Sequence of chain 1.B:
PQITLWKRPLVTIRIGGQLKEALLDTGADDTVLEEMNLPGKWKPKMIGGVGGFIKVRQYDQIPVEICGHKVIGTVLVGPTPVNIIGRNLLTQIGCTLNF

Binding-site contacts:
Ligand atom O10 contacts residue GLY49 of chain 1.A at 3.1 Å.
Ligand atom C36 contacts residue VAL50 of chain 1.B at 3.6 Å (hydrophobic).
Ligand atom C17 contacts residue ASP25 of chain 1.B at 3.5 Å.
Ligand atom C15 contacts residue GLY27 of chain 1.A at 3.7 Å.
Ligand atom N20 contacts residue GLY27 of chain 1.B at 3.3 Å (h-bond).
Ligand atom C35 contacts residue PRO81 of chain 1.A at 3.6 Å (hydrophobic).
Ligand atom C31 contacts residue GLY48 of chain 1.B at 3.1 Å.
Ligand atom O28 contacts residue ASP29 of chain 1.B at 2.9 Å (salt-bridge).
Ligand atom C29 contacts residue GLY27 of chain 1.B at 3.6 Å.
Ligand atom N1 contacts residue ASP30 of chain 1.A at 3.2 Å (salt-bridge).
Ligand atom C6 contacts residue ALA28 of chain 1.A at 3.6 Å (hydrophobic).
Ligand atom C33 contacts residue GLY27 of chain 1.B at 3.4 Å.
Ligand atom C15 contacts residue VAL82 of chain 1.B at 3.4 Å (hydrophobic).
Ligand atom C16 contacts residue GLY27 of chain 1.A at 3.7 Å.
Ligand atom O22 contacts residue VAL50 of chain 1.A at 3.0 Å.
Ligand atom O18 contacts residue GLY27 of chain 1.B at 3.6 Å.
Ligand atom C17 contacts residue ASP25 of chain 1.A at 3.3 Å.
Ligand atom O9 contacts residue VAL50 of chain 1.B at 3.6 Å.
Ligand atom C7 contacts residue VAL32 of chain 1.A at 3.4 Å (hydrophobic).
Ligand atom O26 contacts residue ASP30 of chain 1.B at 3.2 Å (salt-bridge).
Ligand atom O18 contacts residue ASP25 of chain 1.B at 2.7 Å (salt-bridge).
Ligand atom C7 contacts residue ALA28 of chain 1.A at 3.5 Å (hydrophobic).
Ligand atom O10 contacts residue VAL50 of chain 1.B at 3.4 Å.
Ligand atom C12 contacts residue GLY27 of chain 1.A at 3.2 Å.
Ligand atom O26 contacts residue ASP29 of chain 1.B at 3.3 Å (salt-bridge).
Ligand atom C27 contacts residue ASP29 of chain 1.B at 3.6 Å.
Ligand atom C32 contacts residue ILE84 of chain 1.A at 3.8 Å (hydrophobic).
Ligand atom C30 contacts residue GLY48 of chain 1.B at 2.8 Å.
Ligand atom O9 contacts residue ILE84 of chain 1.A at 3.6 Å.
Ligand atom C7 contacts residue ASP30 of chain 1.A at 3.4 Å.
Ligand atom C16 contacts residue ASP25 of chain 1.A at 3.2 Å.
Ligand atom C36 contacts residue PRO81 of chain 1.A at 3.5 Å (hydrophobic).
Ligand atom O18 contacts residue ASP25 of chain 1.A at 2.5 Å (salt-bridge).
Ligand atom C25 contacts residue ASP30 of chain 1.B at 3.7 Å.
Ligand atom C32 contacts residue ASP25 of chain 1.A at 3.1 Å.
Ligand atom C4 contacts residue GLY48 of chain 1.A at 3.7 Å.
Ligand atom C36 contacts residue GLY49 of chain 1.B at 3.6 Å.
Ligand atom O23 contacts residue ALA28 of chain 1.B at 3.6 Å.
Ligand atom C32 contacts residue GLY27 of chain 1.B at 3.7 Å.
Ligand atom C13 contacts residue GLY27 of chain 1.A at 3.6 Å.

Sequence of chain 1.A:
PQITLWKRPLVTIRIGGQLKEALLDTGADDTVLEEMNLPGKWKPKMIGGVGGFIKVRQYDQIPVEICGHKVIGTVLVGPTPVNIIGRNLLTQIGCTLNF

The small molecule below binds the protein below.
Small molecule (SMILES): CC(C)CN(C[C@@H](O)[C@H](Cc1ccccc1)NC(=O)O[C@H]1CO[C@H]2OCC[C@H]21)S(=O)(=O)c1ccc(N)cc1